A small-molecule ligand and the protein it binds are described below.
Small molecule (SMILES): NC(N)=NCCC[C@H](NC(=O)[C@@H]1CCCN1)C(=O)N[C@H](C=O)CC1=NC=NC1

Sequence of chain 38.Q:
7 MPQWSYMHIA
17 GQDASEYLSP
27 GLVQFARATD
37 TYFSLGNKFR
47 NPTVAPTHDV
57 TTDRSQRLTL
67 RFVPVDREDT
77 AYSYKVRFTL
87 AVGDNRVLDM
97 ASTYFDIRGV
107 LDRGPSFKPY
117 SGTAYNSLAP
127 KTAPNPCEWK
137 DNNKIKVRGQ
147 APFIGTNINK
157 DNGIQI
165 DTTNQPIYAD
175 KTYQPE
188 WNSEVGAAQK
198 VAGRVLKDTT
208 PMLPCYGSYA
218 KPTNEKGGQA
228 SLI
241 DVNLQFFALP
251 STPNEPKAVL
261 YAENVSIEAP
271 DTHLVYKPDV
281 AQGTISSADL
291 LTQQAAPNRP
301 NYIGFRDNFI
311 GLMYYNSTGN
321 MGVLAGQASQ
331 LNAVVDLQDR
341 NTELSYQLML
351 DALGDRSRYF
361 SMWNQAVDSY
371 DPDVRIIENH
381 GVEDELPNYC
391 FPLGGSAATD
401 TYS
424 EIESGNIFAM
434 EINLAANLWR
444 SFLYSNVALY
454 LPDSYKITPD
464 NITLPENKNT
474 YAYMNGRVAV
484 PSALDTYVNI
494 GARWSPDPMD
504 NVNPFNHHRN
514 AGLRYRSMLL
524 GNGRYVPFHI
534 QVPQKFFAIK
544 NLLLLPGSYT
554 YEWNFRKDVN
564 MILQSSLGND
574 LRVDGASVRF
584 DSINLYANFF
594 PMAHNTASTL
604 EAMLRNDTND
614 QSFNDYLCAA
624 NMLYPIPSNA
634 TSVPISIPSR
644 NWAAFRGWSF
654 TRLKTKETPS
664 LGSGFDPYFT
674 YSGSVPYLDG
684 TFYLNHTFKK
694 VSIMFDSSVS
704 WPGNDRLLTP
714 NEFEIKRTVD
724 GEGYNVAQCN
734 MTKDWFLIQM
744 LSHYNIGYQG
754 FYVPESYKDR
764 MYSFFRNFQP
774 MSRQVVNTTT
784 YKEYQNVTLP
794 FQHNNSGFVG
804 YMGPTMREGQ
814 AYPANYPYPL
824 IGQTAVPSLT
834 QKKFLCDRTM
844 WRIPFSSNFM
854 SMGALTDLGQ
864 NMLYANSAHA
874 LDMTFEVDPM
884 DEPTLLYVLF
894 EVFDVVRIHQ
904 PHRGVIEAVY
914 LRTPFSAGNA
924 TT

Sequence of chain 38.S:
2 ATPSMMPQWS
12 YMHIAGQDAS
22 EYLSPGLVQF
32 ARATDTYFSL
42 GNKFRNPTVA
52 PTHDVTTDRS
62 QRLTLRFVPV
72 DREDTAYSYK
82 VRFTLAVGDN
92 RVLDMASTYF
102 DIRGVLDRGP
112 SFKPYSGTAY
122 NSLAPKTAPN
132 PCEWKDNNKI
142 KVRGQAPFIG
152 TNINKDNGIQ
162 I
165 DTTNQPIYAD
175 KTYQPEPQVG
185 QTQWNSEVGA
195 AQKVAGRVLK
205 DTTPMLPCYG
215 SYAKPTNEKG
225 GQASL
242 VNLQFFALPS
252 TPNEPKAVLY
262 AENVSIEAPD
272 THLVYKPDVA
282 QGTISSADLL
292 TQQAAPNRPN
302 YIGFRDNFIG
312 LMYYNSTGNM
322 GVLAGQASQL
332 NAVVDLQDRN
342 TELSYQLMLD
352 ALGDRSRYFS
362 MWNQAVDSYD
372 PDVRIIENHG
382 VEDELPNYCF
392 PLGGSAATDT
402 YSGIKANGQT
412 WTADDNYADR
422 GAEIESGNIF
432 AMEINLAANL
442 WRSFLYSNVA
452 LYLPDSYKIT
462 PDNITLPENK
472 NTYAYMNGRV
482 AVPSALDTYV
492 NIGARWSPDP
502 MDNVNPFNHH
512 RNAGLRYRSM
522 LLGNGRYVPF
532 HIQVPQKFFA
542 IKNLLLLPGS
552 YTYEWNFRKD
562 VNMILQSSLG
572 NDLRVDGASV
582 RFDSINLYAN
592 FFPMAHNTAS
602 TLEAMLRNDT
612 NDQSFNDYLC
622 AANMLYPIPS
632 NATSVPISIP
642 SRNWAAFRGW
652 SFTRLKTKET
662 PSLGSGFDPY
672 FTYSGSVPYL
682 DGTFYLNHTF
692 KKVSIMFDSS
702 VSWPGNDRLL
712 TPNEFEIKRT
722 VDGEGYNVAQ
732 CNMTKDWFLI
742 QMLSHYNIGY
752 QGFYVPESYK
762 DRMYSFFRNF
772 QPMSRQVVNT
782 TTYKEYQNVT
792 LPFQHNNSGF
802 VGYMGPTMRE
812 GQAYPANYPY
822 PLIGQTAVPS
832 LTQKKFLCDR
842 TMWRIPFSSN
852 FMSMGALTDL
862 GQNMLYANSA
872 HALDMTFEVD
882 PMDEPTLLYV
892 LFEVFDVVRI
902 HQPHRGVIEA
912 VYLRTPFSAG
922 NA

Binding-site contacts:
Ligand atom CD contacts residue ASN617 of chain 38.Q at 3.2 Å.
Ligand atom N contacts residue ASP618 of chain 38.Q at 3.9 Å.
Ligand atom CD contacts residue PHE896 of chain 38.Q at 4.1 Å (hydrophobic).
Ligand atom O contacts residue ARG649 of chain 38.Q at 3.9 Å.
Ligand atom C contacts residue TYR619 of chain 38.Q at 3.1 Å (hydrophobic).
Ligand atom N contacts residue ARG649 of chain 38.Q at 4.1 Å.
Ligand atom ND1 contacts residue LEU620 of chain 38.Q at 3.0 Å.
Ligand atom CB contacts residue GLU894 of chain 38.Q at 3.5 Å.
Ligand atom CD contacts residue CYS621 of chain 38.Q at 3.6 Å (hydrophobic).
Ligand atom CB contacts residue ALA857 of chain 38.Q at 3.9 Å (hydrophobic).
Ligand atom CE1 contacts residue LEU620 of chain 38.Q at 3.5 Å (hydrophobic).
Ligand atom CG contacts residue TYR619 of chain 38.Q at 3.8 Å (hydrophobic).
Ligand atom CB contacts residue ARG649 of chain 38.Q at 3.6 Å.
Ligand atom N contacts residue TYR619 of chain 38.Q at 3.5 Å (h-bond).
Ligand atom CD2 contacts residue ARG845 of chain 38.Q at 3.5 Å.
Ligand atom CB contacts residue ARG649 of chain 38.Q at 4.1 Å.
Ligand atom CB contacts residue PHE896 of chain 38.Q at 3.3 Å (hydrophobic).
Ligand atom CG contacts residue ASN617 of chain 38.Q at 4.1 Å.
Ligand atom C contacts residue ARG845 of chain 38.Q at 3.6 Å.
Ligand atom CG contacts residue ARG46 of chain 38.S at 3.9 Å.
Ligand atom CA contacts residue TYR619 of chain 38.Q at 3.9 Å (hydrophobic).
Ligand atom CE1 contacts residue MET843 of chain 38.Q at 3.6 Å (hydrophobic).
Ligand atom O contacts residue TYR619 of chain 38.Q at 2.6 Å.
Ligand atom CB contacts residue TYR619 of chain 38.Q at 3.8 Å (hydrophobic).
Ligand atom CD contacts residue ASP897 of chain 38.Q at 3.5 Å.
Ligand atom CD2 contacts residue GLU894 of chain 38.Q at 3.7 Å.
Ligand atom O contacts residue ARG845 of chain 38.Q at 3.8 Å.
Ligand atom N contacts residue CYS621 of chain 38.Q at 2.8 Å (h-bond).
Ligand atom NE2 contacts residue GLU894 of chain 38.Q at 4.1 Å.
Ligand atom N contacts residue TYR619 of chain 38.Q at 3.6 Å.
Ligand atom CA contacts residue CYS621 of chain 38.Q at 3.7 Å (hydrophobic).
Ligand atom CG contacts residue GLU894 of chain 38.Q at 3.9 Å.
Ligand atom CE1 contacts residue LEU348 of chain 38.Q at 3.9 Å (hydrophobic).
Ligand atom O contacts residue ALA857 of chain 38.Q at 4.0 Å.
Ligand atom CG contacts residue PHE896 of chain 38.Q at 3.0 Å (hydrophobic).
Ligand atom CD contacts residue ARG46 of chain 38.S at 4.1 Å.
Ligand atom CA contacts residue ARG649 of chain 38.Q at 3.4 Å.
Ligand atom N contacts residue ASN617 of chain 38.Q at 3.6 Å.
Ligand atom CA contacts residue TYR619 of chain 38.Q at 3.8 Å (hydrophobic).
Ligand atom CB contacts residue TYR619 of chain 38.Q at 3.0 Å (hydrophobic).